Sequence of chain 1.G:
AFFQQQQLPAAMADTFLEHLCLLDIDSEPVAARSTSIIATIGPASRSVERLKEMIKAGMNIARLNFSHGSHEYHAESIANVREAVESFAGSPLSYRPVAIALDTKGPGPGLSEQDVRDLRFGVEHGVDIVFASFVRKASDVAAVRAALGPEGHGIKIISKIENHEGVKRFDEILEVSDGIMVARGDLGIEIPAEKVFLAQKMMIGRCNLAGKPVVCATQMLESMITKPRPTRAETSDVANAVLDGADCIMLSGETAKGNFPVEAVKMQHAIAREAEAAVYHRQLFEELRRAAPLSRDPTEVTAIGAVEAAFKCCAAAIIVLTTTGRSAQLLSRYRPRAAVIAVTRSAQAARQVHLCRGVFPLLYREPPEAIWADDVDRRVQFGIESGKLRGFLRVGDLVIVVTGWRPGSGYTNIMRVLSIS

The protein below binds the small molecule below.
Small molecule (SMILES): O=C([O-])C(=O)[O-]

Binding-site contacts:
Ligand atom O2 contacts residue ARG87 of chain 1.G at 4.3 Å.
Ligand atom O4 contacts residue MET207 of chain 1.G at 4.2 Å.
Ligand atom O3 contacts residue GLY211 of chain 1.G at 3.1 Å (h-bond).
Ligand atom O3 contacts residue THR244 of chain 1.G at 3.1 Å (h-bond).
Ligand atom C1 contacts residue GLY211 of chain 1.G at 4.1 Å.
Ligand atom O4 contacts residue MET276 of chain 1.G at 4.5 Å.
Ligand atom O3 contacts residue ASP212 of chain 1.G at 3.6 Å (salt-bridge).
Ligand atom O4 contacts residue ARG87 of chain 1.G at 4.4 Å.
Ligand atom O4 contacts residue ALA209 of chain 1.G at 3.9 Å.
Ligand atom C2 contacts residue LYS186 of chain 1.G at 3.3 Å.
Ligand atom O4 contacts residue MG1 of chain 1.JA at 4.2 Å.
Ligand atom C2 contacts residue MG1 of chain 1.JA at 3.0 Å.
Ligand atom O3 contacts residue GLU188 of chain 1.G at 3.9 Å.
Ligand atom O3 contacts residue ARG210 of chain 1.G at 3.7 Å.
Ligand atom C1 contacts residue THR244 of chain 1.G at 3.9 Å.
Ligand atom C2 contacts residue THR244 of chain 1.G at 4.2 Å.
Ligand atom O1 contacts residue GLY211 of chain 1.G at 4.0 Å.
Ligand atom O1 contacts residue MG1 of chain 1.JA at 2.3 Å.
Ligand atom C1 contacts residue ALA209 of chain 1.G at 3.7 Å (hydrophobic).
Ligand atom O1 contacts residue GLU188 of chain 1.G at 2.8 Å (salt-bridge).
Ligand atom C1 contacts residue GLU188 of chain 1.G at 3.2 Å.
Ligand atom O2 contacts residue GLU188 of chain 1.G at 3.6 Å (salt-bridge).
Ligand atom O2 contacts residue ASP212 of chain 1.G at 4.4 Å.
Ligand atom O4 contacts residue LYS186 of chain 1.G at 3.4 Å (salt-bridge).
Ligand atom C2 contacts residue ALA209 of chain 1.G at 4.0 Å (hydrophobic).
Ligand atom O1 contacts residue ALA209 of chain 1.G at 4.4 Å.
Ligand atom O3 contacts residue MG1 of chain 1.JA at 4.1 Å.
Ligand atom O2 contacts residue MG1 of chain 1.JA at 2.4 Å.
Ligand atom O2 contacts residue LYS186 of chain 1.G at 2.7 Å (salt-bridge).
Ligand atom C1 contacts residue ASP212 of chain 1.G at 3.8 Å.
Ligand atom C2 contacts residue GLU188 of chain 1.G at 3.6 Å.
Ligand atom O3 contacts residue ALA209 of chain 1.G at 3.3 Å.
Ligand atom O4 contacts residue THR244 of chain 1.G at 3.8 Å.
Ligand atom C1 contacts residue MG1 of chain 1.JA at 3.0 Å.
Ligand atom O1 contacts residue ASP212 of chain 1.G at 2.6 Å (salt-bridge).